The protein below binds the small molecule below.
Small molecule (SMILES): CC(=O)N[C@@H]1[C@@H](O)[C@H](O)[C@@H](CO)O[C@H]1O

Sequence of chain 4.A:
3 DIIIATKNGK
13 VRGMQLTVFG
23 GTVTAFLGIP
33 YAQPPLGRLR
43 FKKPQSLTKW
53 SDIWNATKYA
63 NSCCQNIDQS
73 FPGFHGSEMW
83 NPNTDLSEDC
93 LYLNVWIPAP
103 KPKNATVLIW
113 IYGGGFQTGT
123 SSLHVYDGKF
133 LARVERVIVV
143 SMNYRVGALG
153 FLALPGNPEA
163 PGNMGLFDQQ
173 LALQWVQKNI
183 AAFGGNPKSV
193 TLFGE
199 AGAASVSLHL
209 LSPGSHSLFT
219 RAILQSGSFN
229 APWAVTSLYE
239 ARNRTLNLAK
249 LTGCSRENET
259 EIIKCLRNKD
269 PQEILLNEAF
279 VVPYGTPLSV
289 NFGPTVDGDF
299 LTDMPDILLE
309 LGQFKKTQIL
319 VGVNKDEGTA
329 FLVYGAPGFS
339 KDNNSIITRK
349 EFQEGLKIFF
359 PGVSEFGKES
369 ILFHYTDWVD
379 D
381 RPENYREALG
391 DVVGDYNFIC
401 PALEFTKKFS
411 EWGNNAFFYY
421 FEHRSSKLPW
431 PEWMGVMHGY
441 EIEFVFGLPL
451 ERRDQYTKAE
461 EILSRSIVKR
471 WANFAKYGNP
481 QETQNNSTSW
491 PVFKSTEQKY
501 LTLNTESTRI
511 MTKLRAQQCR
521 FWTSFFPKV

Binding-site contacts:
Ligand atom C2 contacts residue NAG1 of chain 4.B at 3.5 Å.
Ligand atom O5 contacts residue NAG1 of chain 4.B at 1.9 Å (h-bond).
Ligand atom C7 contacts residue NAG1 of chain 4.B at 4.1 Å.
Ligand atom C5 contacts residue NAG1 of chain 4.B at 3.1 Å.
Ligand atom C3 contacts residue NAG1 of chain 4.B at 4.4 Å.
Ligand atom N2 contacts residue NAG1 of chain 4.B at 4.2 Å.
Ligand atom C8 contacts residue FUC2 of chain 4.B at 4.2 Å.
Ligand atom O7 contacts residue GLY336 of chain 4.A at 4.3 Å.
Ligand atom O7 contacts residue NAG1 of chain 4.B at 3.6 Å.
Ligand atom N2 contacts residue FUC2 of chain 4.B at 4.1 Å.
Ligand atom C6 contacts residue NAG1 of chain 4.B at 2.9 Å.
Ligand atom C7 contacts residue FUC2 of chain 4.B at 4.1 Å.
Ligand atom O6 contacts residue NAG1 of chain 4.B at 4.0 Å.
Ligand atom C1 contacts residue FUC2 of chain 4.B at 4.0 Å.
Ligand atom C1 contacts residue NAG1 of chain 4.B at 2.0 Å.
Ligand atom C4 contacts residue NAG1 of chain 4.B at 4.2 Å.